Sequence of chain 1.A:
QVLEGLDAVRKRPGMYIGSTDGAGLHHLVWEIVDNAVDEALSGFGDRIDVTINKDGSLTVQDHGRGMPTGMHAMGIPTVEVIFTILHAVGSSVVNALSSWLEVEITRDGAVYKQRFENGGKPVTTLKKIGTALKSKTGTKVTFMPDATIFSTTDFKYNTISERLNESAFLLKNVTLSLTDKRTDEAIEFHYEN

Binding-site contacts:
Ligand atom N27 contacts residue ARG140 of chain 1.A at 3.5 Å (salt-bridge).
Ligand atom N19 contacts residue ALA52 of chain 1.A at 3.5 Å (h-bond).
Ligand atom C28 contacts residue ARG81 of chain 1.A at 3.7 Å.
Ligand atom N19 contacts residue ASN51 of chain 1.A at 3.9 Å.
Ligand atom C20 contacts residue ALA52 of chain 1.A at 3.9 Å (hydrophobic).
Ligand atom C10 contacts residue GLY82 of chain 1.A at 3.7 Å.
Ligand atom C7 contacts residue PRO84 of chain 1.A at 3.8 Å (hydrophobic).
Ligand atom C17 contacts residue ASN51 of chain 1.A at 3.8 Å.
Ligand atom C22 contacts residue ASP78 of chain 1.A at 3.6 Å.
Ligand atom N16 contacts residue ASN51 of chain 1.A at 3.9 Å.
Ligand atom C20 contacts residue ILE48 of chain 1.A at 3.4 Å (hydrophobic).
Ligand atom C21 contacts residue VAL76 of chain 1.A at 3.8 Å (hydrophobic).
Ligand atom C9 contacts residue GLY82 of chain 1.A at 3.9 Å.
Ligand atom C26 contacts residue ARG81 of chain 1.A at 3.7 Å.
Ligand atom C1 contacts residue ILE98 of chain 1.A at 3.6 Å (hydrophobic).
Ligand atom C17 contacts residue THR172 of chain 1.A at 3.9 Å.
Ligand atom C17 contacts residue ASP78 of chain 1.A at 3.2 Å.
Ligand atom C25 contacts residue ARG81 of chain 1.A at 3.5 Å.
Ligand atom N16 contacts residue THR172 of chain 1.A at 3.9 Å.
Ligand atom O8 contacts residue PRO84 of chain 1.A at 3.6 Å.
Ligand atom C28 contacts residue ARG140 of chain 1.A at 3.8 Å.
Ligand atom C21 contacts residue ILE48 of chain 1.A at 3.6 Å (hydrophobic).
Ligand atom N15 contacts residue GLU55 of chain 1.A at 3.6 Å.
Ligand atom C22 contacts residue THR172 of chain 1.A at 3.2 Å.
Ligand atom C14 contacts residue ASP78 of chain 1.A at 3.9 Å.
Ligand atom C28 contacts residue GLY82 of chain 1.A at 3.2 Å.
Ligand atom C23 contacts residue ARG81 of chain 1.A at 3.8 Å.
Ligand atom C21 contacts residue VAL174 of chain 1.A at 3.7 Å (hydrophobic).
Ligand atom C22 contacts residue VAL76 of chain 1.A at 3.2 Å (hydrophobic).
Ligand atom N19 contacts residue ASP78 of chain 1.A at 2.8 Å (salt-bridge).
Ligand atom C12 contacts residue MET83 of chain 1.A at 4.0 Å (hydrophobic).
Ligand atom N16 contacts residue ASP78 of chain 1.A at 2.7 Å (salt-bridge).
Ligand atom N15 contacts residue THR172 of chain 1.A at 3.9 Å.
Ligand atom C11 contacts residue GLU55 of chain 1.A at 3.7 Å.
Ligand atom N27 contacts residue ARG81 of chain 1.A at 3.8 Å.
Ligand atom S13 contacts residue MET83 of chain 1.A at 3.7 Å.
Ligand atom C5 contacts residue MET83 of chain 1.A at 3.8 Å (hydrophobic).
Ligand atom C24 contacts residue ARG81 of chain 1.A at 3.5 Å.
Ligand atom C10 contacts residue GLU55 of chain 1.A at 3.4 Å.
Ligand atom O18 contacts residue ASN51 of chain 1.A at 3.4 Å.

A small-molecule ligand and the protein it binds are described below.
Small molecule (SMILES): C=CCNC(=O)Nc1nc2cc(-c3cccnc3)c(=O)n(CCC(C)C)c2s1